This protein binds this small molecule.
Small molecule (SMILES): NC[C@@H]1O[C@H](O[C@H]2[C@@H](O)[C@H](O[C@@H]3[C@@H](O)[C@H](N)C[C@H](N)[C@H]3O[C@H]3O[C@H](CO)[C@@H](O)[C@H](O)[C@H]3N)O[C@@H]2CO)[C@H](N)[C@@H](O)[C@@H]1O

Sequence of chain 1.HA:
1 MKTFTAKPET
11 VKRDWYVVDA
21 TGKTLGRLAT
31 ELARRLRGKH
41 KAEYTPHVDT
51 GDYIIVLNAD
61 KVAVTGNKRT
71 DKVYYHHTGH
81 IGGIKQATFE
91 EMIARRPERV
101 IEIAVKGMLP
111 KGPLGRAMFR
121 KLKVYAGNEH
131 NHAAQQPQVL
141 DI

Binding-site contacts:
Ligand atom C43 contacts residue LYS2 of chain 1.HA at 3.5 Å.
Ligand atom C13 contacts residue LYS2 of chain 1.HA at 3.6 Å.
Ligand atom O33 contacts residue LYS2 of chain 1.HA at 4.4 Å.
Ligand atom C33 contacts residue LYS2 of chain 1.HA at 4.2 Å.
Ligand atom O43 contacts residue LYS2 of chain 1.HA at 3.3 Å (salt-bridge).
Ligand atom C23 contacts residue LYS2 of chain 1.HA at 3.7 Å.
Ligand atom N21 contacts residue LYS2 of chain 1.HA at 4.2 Å.
Ligand atom O23 contacts residue LYS2 of chain 1.HA at 2.9 Å (salt-bridge).